The small molecule below binds the protein below.
Small molecule (SMILES): CC(=O)N[C@@H]1[C@@H](O)[C@H](O)[C@@H](CO)O[C@H]1O

Sequence of chain 1.A:
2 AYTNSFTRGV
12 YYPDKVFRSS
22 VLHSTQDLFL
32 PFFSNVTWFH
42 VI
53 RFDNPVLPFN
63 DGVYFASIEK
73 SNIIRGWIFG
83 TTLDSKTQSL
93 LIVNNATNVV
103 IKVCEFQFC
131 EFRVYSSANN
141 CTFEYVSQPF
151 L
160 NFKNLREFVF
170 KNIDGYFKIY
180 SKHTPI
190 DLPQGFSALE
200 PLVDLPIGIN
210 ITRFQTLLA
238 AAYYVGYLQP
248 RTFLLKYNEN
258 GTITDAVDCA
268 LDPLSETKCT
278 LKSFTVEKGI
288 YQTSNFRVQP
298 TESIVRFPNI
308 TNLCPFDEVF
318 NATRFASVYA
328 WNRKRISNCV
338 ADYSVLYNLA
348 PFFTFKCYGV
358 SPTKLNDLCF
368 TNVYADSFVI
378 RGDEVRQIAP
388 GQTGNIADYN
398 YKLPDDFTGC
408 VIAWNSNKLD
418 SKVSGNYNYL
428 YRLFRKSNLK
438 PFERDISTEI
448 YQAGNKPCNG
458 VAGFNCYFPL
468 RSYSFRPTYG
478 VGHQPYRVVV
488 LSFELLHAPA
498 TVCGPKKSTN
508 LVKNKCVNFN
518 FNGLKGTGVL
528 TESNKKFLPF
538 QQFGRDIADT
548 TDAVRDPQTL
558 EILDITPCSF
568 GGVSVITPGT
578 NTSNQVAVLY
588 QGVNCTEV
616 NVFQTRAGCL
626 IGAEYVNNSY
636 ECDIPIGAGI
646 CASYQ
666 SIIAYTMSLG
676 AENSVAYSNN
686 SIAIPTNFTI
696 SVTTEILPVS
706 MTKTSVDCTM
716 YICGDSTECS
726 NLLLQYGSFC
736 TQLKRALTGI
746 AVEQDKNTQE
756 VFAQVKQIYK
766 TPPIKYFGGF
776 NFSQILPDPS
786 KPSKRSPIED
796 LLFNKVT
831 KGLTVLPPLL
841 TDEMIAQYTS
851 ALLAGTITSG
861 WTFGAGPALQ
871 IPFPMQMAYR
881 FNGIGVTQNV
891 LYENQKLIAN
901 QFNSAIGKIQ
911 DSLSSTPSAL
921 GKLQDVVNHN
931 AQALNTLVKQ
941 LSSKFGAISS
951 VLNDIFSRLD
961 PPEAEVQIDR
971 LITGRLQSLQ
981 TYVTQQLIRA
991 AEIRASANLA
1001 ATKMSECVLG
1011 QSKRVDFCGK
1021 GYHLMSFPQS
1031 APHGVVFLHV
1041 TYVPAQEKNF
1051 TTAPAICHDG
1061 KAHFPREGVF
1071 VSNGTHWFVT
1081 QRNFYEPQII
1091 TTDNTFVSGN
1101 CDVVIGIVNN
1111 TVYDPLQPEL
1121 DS

Binding-site contacts:
Ligand atom C8 contacts residue GLU256 of chain 1.A at 3.5 Å.
Ligand atom O7 contacts residue ASN257 of chain 1.A at 3.1 Å (h-bond).
Ligand atom C8 contacts residue ASN255 of chain 1.A at 3.4 Å.
Ligand atom C7 contacts residue GLU256 of chain 1.A at 3.7 Å.
Ligand atom C8 contacts residue ASN257 of chain 1.A at 4.4 Å.
Ligand atom N2 contacts residue ASN257 of chain 1.A at 2.9 Å (h-bond).
Ligand atom C2 contacts residue ASN257 of chain 1.A at 2.5 Å.
Ligand atom C7 contacts residue ASN255 of chain 1.A at 3.7 Å.
Ligand atom C3 contacts residue GLU256 of chain 1.A at 4.1 Å.
Ligand atom C1 contacts residue GLU256 of chain 1.A at 4.1 Å.
Ligand atom C5 contacts residue ASN257 of chain 1.A at 3.7 Å.
Ligand atom O5 contacts residue ASN257 of chain 1.A at 2.4 Å (h-bond).
Ligand atom C4 contacts residue ASN257 of chain 1.A at 4.3 Å.
Ligand atom C2 contacts residue GLU256 of chain 1.A at 3.8 Å.
Ligand atom C3 contacts residue ASN257 of chain 1.A at 3.8 Å.
Ligand atom C1 contacts residue ASN257 of chain 1.A at 1.4 Å.
Ligand atom N2 contacts residue GLU256 of chain 1.A at 2.9 Å (salt-bridge).
Ligand atom C7 contacts residue ASN257 of chain 1.A at 3.2 Å.
Ligand atom O7 contacts residue ASN255 of chain 1.A at 3.5 Å (h-bond).